The small molecule below binds the protein below.
Small molecule (SMILES): CSc1sc(-c2cc[nH]n2)c2c1C(=O)N[C@@H](c1ccccc1)C2

Binding-site contacts:
Ligand atom N2 contacts residue ALA45 of chain 1.A at 3.7 Å.
Ligand atom C14 contacts residue GLU21 of chain 1.A at 3.8 Å.
Ligand atom N contacts residue LEU19 of chain 1.A at 3.9 Å.
Ligand atom O contacts residue LEU19 of chain 1.A at 4.0 Å.
Ligand atom S1 contacts residue GLY98 of chain 1.A at 3.8 Å.
Ligand atom C12 contacts residue VAL27 of chain 1.A at 3.7 Å (hydrophobic).
Ligand atom N1 contacts residue MET95 of chain 1.A at 3.7 Å.
Ligand atom N2 contacts residue GLU93 of chain 1.A at 3.6 Å.
Ligand atom C12 contacts residue ARG176 of chain 1.A at 3.8 Å.
Ligand atom C13 contacts residue VAL27 of chain 1.A at 3.7 Å (hydrophobic).
Ligand atom N1 contacts residue ALA45 of chain 1.A at 3.5 Å.
Ligand atom C10 contacts residue TYR94 of chain 1.A at 3.3 Å (hydrophobic).
Ligand atom C6 contacts residue LEU160 of chain 1.A at 4.0 Å (hydrophobic).
Ligand atom S contacts residue MET95 of chain 1.A at 3.3 Å (h-bond).
Ligand atom C9 contacts residue ALA45 of chain 1.A at 3.5 Å (hydrophobic).
Ligand atom C10 contacts residue ARG96 of chain 1.A at 3.3 Å.
Ligand atom C13 contacts residue GLU21 of chain 1.A at 3.4 Å.
Ligand atom C10 contacts residue MET95 of chain 1.A at 3.6 Å (hydrophobic).
Ligand atom C9 contacts residue GLU93 of chain 1.A at 3.6 Å.
Ligand atom C15 contacts residue ASP171 of chain 1.A at 4.0 Å.
Ligand atom O contacts residue ARG176 of chain 1.A at 3.6 Å (salt-bridge).
Ligand atom C2 contacts residue LEU19 of chain 1.A at 4.0 Å (hydrophobic).
Ligand atom C13 contacts residue ARG176 of chain 1.A at 3.6 Å.
Ligand atom C15 contacts residue ARG176 of chain 1.A at 3.6 Å.
Ligand atom C8 contacts residue ALA45 of chain 1.A at 3.8 Å (hydrophobic).
Ligand atom S contacts residue TYR94 of chain 1.A at 3.8 Å.
Ligand atom C10 contacts residue GLY98 of chain 1.A at 3.7 Å.
Ligand atom C9 contacts residue LEU160 of chain 1.A at 3.6 Å (hydrophobic).
Ligand atom C14 contacts residue SER175 of chain 1.A at 3.7 Å.
Ligand atom N1 contacts residue GLU93 of chain 1.A at 2.7 Å (salt-bridge).
Ligand atom C14 contacts residue ARG176 of chain 1.A at 3.5 Å.
Ligand atom C5 contacts residue GLY98 of chain 1.A at 4.0 Å.
Ligand atom C7 contacts residue ALA45 of chain 1.A at 3.9 Å (hydrophobic).
Ligand atom C11 contacts residue ARG176 of chain 1.A at 4.0 Å.
Ligand atom C12 contacts residue GLY20 of chain 1.A at 3.4 Å.
Ligand atom C8 contacts residue LEU160 of chain 1.A at 3.7 Å (hydrophobic).
Ligand atom N2 contacts residue MET95 of chain 1.A at 3.3 Å (h-bond).
Ligand atom C13 contacts residue GLY20 of chain 1.A at 3.7 Å.
Ligand atom C6 contacts residue LEU19 of chain 1.A at 3.9 Å (hydrophobic).
Ligand atom C16 contacts residue ARG176 of chain 1.A at 3.8 Å.

Sequence of chain 1.A:
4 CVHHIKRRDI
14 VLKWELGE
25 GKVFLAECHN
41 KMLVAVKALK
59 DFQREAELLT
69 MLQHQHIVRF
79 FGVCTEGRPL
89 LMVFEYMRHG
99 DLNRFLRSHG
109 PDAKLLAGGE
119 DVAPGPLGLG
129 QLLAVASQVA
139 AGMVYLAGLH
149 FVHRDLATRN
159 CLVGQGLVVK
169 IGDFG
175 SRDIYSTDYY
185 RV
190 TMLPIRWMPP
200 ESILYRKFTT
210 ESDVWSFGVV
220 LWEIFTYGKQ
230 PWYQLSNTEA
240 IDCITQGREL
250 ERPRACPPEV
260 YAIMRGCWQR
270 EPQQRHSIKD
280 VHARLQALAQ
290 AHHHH